Sequence of chain 1.B:
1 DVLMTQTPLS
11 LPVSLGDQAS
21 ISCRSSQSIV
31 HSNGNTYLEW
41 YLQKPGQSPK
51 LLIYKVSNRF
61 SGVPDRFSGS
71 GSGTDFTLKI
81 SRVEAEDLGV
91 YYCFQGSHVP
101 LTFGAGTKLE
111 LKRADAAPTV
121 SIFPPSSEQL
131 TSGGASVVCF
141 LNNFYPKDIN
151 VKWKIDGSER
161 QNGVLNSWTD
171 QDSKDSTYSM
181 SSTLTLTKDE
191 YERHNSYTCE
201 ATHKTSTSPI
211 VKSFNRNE

Binding-site contacts:
Ligand atom CP2 contacts residue HIS35 of chain 1.A at 3.6 Å.
Ligand atom NE2 contacts residue GLY96 of chain 1.B at 4.0 Å.
Ligand atom C2 contacts residue TYR37 of chain 1.B at 3.6 Å (hydrophobic).
Ligand atom C5 contacts residue HIS35 of chain 1.A at 3.9 Å.
Ligand atom O2 contacts residue TYR37 of chain 1.B at 3.3 Å.
Ligand atom CP4 contacts residue GLY100 of chain 1.A at 4.0 Å.
Ligand atom O2 contacts residue GLY96 of chain 1.B at 3.6 Å.
Ligand atom O2 contacts residue GLU39 of chain 1.B at 2.6 Å (salt-bridge).
Ligand atom CE1 contacts residue LEU101 of chain 1.B at 4.0 Å (hydrophobic).
Ligand atom ND1 contacts residue HIS35 of chain 1.A at 4.1 Å.
Ligand atom OA1 contacts residue HIS31 of chain 1.B at 3.0 Å.
Ligand atom CP5 contacts residue ALA97 of chain 1.A at 4.0 Å (hydrophobic).
Ligand atom CP4 contacts residue ALA97 of chain 1.A at 4.1 Å (hydrophobic).
Ligand atom C2 contacts residue GLU39 of chain 1.B at 3.1 Å.
Ligand atom CP2 contacts residue TYR99 of chain 1.A at 4.0 Å (hydrophobic).
Ligand atom CP3 contacts residue PHE94 of chain 1.B at 4.0 Å (hydrophobic).
Ligand atom C3 contacts residue TYR37 of chain 1.B at 3.6 Å (hydrophobic).
Ligand atom CA1 contacts residue HIS31 of chain 1.B at 3.6 Å.
Ligand atom O contacts residue TYR50 of chain 1.A at 3.0 Å (h-bond).
Ligand atom CA2 contacts residue HIS31 of chain 1.B at 3.5 Å.
Ligand atom CG contacts residue HIS35 of chain 1.A at 4.1 Å.
Ligand atom CP3 contacts residue HIS35 of chain 1.A at 3.8 Å.
Ligand atom O2 contacts residue PHE94 of chain 1.B at 4.1 Å.
Ligand atom CD2 contacts residue HIS35 of chain 1.A at 3.8 Å.
Ligand atom CP2 contacts residue GLY100 of chain 1.A at 3.8 Å.
Ligand atom CE1 contacts residue GLY96 of chain 1.B at 3.5 Å.
Ligand atom CP1 contacts residue LEU101 of chain 1.B at 4.1 Å (hydrophobic).
Ligand atom C contacts residue TYR50 of chain 1.A at 4.1 Å (hydrophobic).
Ligand atom CP5 contacts residue VAL37 of chain 1.A at 3.7 Å (hydrophobic).
Ligand atom CP1 contacts residue HIS35 of chain 1.A at 3.5 Å.
Ligand atom CP4 contacts residue TYR99 of chain 1.A at 4.0 Å (hydrophobic).
Ligand atom C3 contacts residue GLY96 of chain 1.B at 3.9 Å.
Ligand atom C4 contacts residue GLY96 of chain 1.B at 3.8 Å.
Ligand atom CA2 contacts residue ASN33 of chain 1.B at 3.7 Å.
Ligand atom NE2 contacts residue HIS35 of chain 1.A at 3.9 Å.
Ligand atom CP5 contacts residue TRP103 of chain 1.A at 3.7 Å (hydrophobic).
Ligand atom CP5 contacts residue HIS35 of chain 1.A at 4.1 Å.
Ligand atom O1 contacts residue GLU39 of chain 1.B at 3.4 Å (salt-bridge).
Ligand atom CE1 contacts residue HIS35 of chain 1.A at 4.0 Å.
Ligand atom CP1 contacts residue PHE94 of chain 1.B at 4.0 Å (hydrophobic).

This protein binds this small molecule.
Small molecule (SMILES): CCCCC[C@H]1O[C@@H](O)C[C@@H]1n1cnc(C[C@H](NC(C)=O)C(=O)O)c1

Sequence of chain 1.A:
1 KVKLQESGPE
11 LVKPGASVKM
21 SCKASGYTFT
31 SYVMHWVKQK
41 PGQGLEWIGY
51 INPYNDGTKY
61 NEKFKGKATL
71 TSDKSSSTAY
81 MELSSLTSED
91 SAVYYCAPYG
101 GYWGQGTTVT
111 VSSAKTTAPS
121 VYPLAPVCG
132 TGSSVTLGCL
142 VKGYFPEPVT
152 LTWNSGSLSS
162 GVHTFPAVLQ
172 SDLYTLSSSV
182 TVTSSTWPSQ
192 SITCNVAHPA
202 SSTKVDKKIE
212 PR